Binding-site contacts:
Ligand atom F3 contacts residue SER175 of chain 29.A at 2.8 Å.
Ligand atom F3 contacts residue ALA150 of chain 29.A at 2.7 Å.
Ligand atom F3 contacts residue TYR152 of chain 29.A at 3.6 Å.
Ligand atom F1 contacts residue MET224 of chain 29.A at 3.6 Å.
Ligand atom F3 contacts residue PRO174 of chain 29.A at 2.9 Å.
Ligand atom N1A contacts residue ALA24 of chain 29.C at 3.2 Å.
Ligand atom C6B contacts residue TYR152 of chain 29.A at 3.6 Å (hydrophobic).
Ligand atom CM2 contacts residue ILE104 of chain 29.A at 3.6 Å (hydrophobic).
Ligand atom F1 contacts residue ALA150 of chain 29.A at 3.8 Å.
Ligand atom C4 contacts residue TYR197 of chain 29.A at 3.4 Å (hydrophobic).
Ligand atom C2A contacts residue PHE186 of chain 29.A at 3.5 Å (hydrophobic).
Ligand atom CM4 contacts residue ALA150 of chain 29.A at 3.6 Å (hydrophobic).
Ligand atom CM6 contacts residue TYR152 of chain 29.A at 3.4 Å (hydrophobic).
Ligand atom CM6 contacts residue VAL188 of chain 29.A at 3.8 Å (hydrophobic).
Ligand atom C3C contacts residue TYR128 of chain 29.A at 3.3 Å (hydrophobic).
Ligand atom C2C contacts residue ILE104 of chain 29.A at 3.8 Å (hydrophobic).
Ligand atom C3B contacts residue MET224 of chain 29.A at 3.6 Å (hydrophobic).
Ligand atom C1C contacts residue TYR128 of chain 29.A at 3.5 Å (hydrophobic).
Ligand atom F2 contacts residue VAL176 of chain 29.A at 2.7 Å.
Ligand atom F3 contacts residue VAL176 of chain 29.A at 3.6 Å.
Ligand atom C3A contacts residue PHE186 of chain 29.A at 3.7 Å (hydrophobic).
Ligand atom CM6 contacts residue LEU25 of chain 29.C at 3.8 Å (hydrophobic).
Ligand atom O1A contacts residue ALA24 of chain 29.C at 3.3 Å.
Ligand atom C2B contacts residue ILE104 of chain 29.A at 3.8 Å (hydrophobic).
Ligand atom O1A contacts residue PRO174 of chain 29.A at 3.5 Å.
Ligand atom CM4 contacts residue VAL176 of chain 29.A at 3.8 Å (hydrophobic).
Ligand atom C3 contacts residue LEU106 of chain 29.A at 3.8 Å (hydrophobic).
Ligand atom C1C contacts residue TYR197 of chain 29.A at 3.5 Å (hydrophobic).
Ligand atom CM2 contacts residue MET224 of chain 29.A at 3.5 Å (hydrophobic).
Ligand atom C5B contacts residue TYR152 of chain 29.A at 3.5 Å (hydrophobic).
Ligand atom N1A contacts residue PRO174 of chain 29.A at 3.5 Å.
Ligand atom N3A contacts residue PHE186 of chain 29.A at 3.4 Å.
Ligand atom F1 contacts residue PHE186 of chain 29.A at 3.8 Å.
Ligand atom F3 contacts residue MET151 of chain 29.A at 3.7 Å.
Ligand atom C2A contacts residue TYR152 of chain 29.A at 3.7 Å (hydrophobic).
Ligand atom N3A contacts residue TYR152 of chain 29.A at 3.8 Å.
Ligand atom C2C contacts residue TYR128 of chain 29.A at 3.2 Å (hydrophobic).
Ligand atom CM2 contacts residue TYR128 of chain 29.A at 3.4 Å (hydrophobic).
Ligand atom O1 contacts residue MET221 of chain 29.A at 3.7 Å.
Ligand atom CM3 contacts residue ASN219 of chain 29.A at 3.8 Å.

Sequence of chain 30.C:
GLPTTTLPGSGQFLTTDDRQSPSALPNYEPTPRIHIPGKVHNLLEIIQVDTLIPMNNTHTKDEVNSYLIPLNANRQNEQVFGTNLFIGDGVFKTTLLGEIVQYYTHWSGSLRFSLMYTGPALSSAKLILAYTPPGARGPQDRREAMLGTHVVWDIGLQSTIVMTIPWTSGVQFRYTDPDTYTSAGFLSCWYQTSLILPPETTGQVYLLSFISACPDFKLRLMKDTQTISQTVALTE

Sequence of chain 29.A:
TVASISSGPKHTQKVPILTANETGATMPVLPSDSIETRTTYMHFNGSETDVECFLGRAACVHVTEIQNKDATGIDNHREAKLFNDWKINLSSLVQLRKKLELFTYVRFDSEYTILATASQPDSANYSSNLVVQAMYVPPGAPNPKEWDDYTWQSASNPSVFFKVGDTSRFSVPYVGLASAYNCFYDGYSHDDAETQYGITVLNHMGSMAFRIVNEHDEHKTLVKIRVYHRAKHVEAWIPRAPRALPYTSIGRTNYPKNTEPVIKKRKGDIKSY

This small molecule binds to this protein.
Small molecule (SMILES): Cc1cc(CCCOc2c(C)cc(-c3noc(C(F)(F)F)n3)cc2C)on1

Sequence of chain 29.C:
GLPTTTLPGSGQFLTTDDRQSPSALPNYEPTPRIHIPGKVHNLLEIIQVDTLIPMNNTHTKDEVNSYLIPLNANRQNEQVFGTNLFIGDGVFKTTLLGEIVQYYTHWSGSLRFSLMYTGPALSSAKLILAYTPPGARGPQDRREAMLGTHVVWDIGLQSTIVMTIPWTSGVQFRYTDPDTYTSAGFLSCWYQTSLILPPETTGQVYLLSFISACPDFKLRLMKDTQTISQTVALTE